Binding-site contacts:
Ligand atom N31 contacts residue ASP60 of chain 1.A at 2.9 Å (salt-bridge).
Ligand atom O21 contacts residue PRO27 of chain 1.A at 3.6 Å.
Ligand atom OPP contacts residue MG1 of chain 1.H at 3.5 Å.
Ligand atom C41 contacts residue ASP60 of chain 1.A at 3.7 Å.
Ligand atom O3 contacts residue ASP199 of chain 1.A at 3.5 Å (salt-bridge).
Ligand atom N31 contacts residue TRP90 of chain 1.A at 3.3 Å (h-bond).
Ligand atom C4 contacts residue GLU198 of chain 1.A at 3.5 Å.
Ligand atom C2' contacts residue PRO27 of chain 1.A at 3.2 Å (hydrophobic).
Ligand atom O1 contacts residue TRP224 of chain 1.A at 3.4 Å (h-bond).
Ligand atom O21 contacts residue TRP90 of chain 1.A at 3.6 Å (h-bond).
Ligand atom O3' contacts residue HIS112 of chain 1.A at 3.1 Å (h-bond).
Ligand atom O2 contacts residue ARG95 of chain 1.A at 3.6 Å.
Ligand atom O21 contacts residue PRO94 of chain 1.A at 3.7 Å.
Ligand atom O21 contacts residue GLY91 of chain 1.A at 3.6 Å.
Ligand atom N31 contacts residue TYR29 of chain 1.A at 3.4 Å.
Ligand atom O41 contacts residue GLY89 of chain 1.A at 3.0 Å (h-bond).
Ligand atom C41 contacts residue GLY89 of chain 1.A at 3.5 Å.
Ligand atom O1P contacts residue ASP113 of chain 1.A at 3.1 Å (salt-bridge).
Ligand atom P contacts residue MG1 of chain 1.H at 3.2 Å.
Ligand atom C21 contacts residue TRP90 of chain 1.A at 3.5 Å (hydrophobic).
Ligand atom C1 contacts residue TRP224 of chain 1.A at 3.7 Å (hydrophobic).
Ligand atom O41 contacts residue ASP60 of chain 1.A at 3.6 Å (salt-bridge).
Ligand atom C41 contacts residue TYR29 of chain 1.A at 3.6 Å (hydrophobic).
Ligand atom C3' contacts residue HIS112 of chain 1.A at 3.6 Å.
Ligand atom P2 contacts residue MG1 of chain 1.H at 3.3 Å.
Ligand atom O4 contacts residue GLU198 of chain 1.A at 2.8 Å (salt-bridge).
Ligand atom C2' contacts residue HIS112 of chain 1.A at 3.5 Å.
Ligand atom O3P contacts residue MG1 of chain 1.H at 2.1 Å.
Ligand atom C3' contacts residue PRO27 of chain 1.A at 3.5 Å (hydrophobic).
Ligand atom O3' contacts residue PRO27 of chain 1.A at 2.6 Å (h-bond).
Ligand atom C2 contacts residue ASP111 of chain 1.A at 3.6 Å.
Ligand atom O3' contacts residue ASP111 of chain 1.A at 3.4 Å.
Ligand atom O2 contacts residue ASP111 of chain 1.A at 2.8 Å (salt-bridge).
Ligand atom O1P contacts residue ASP111 of chain 1.A at 3.7 Å.
Ligand atom O41 contacts residue TYR29 of chain 1.A at 3.4 Å.
Ligand atom O21 contacts residue ASP60 of chain 1.A at 3.5 Å.
Ligand atom O1P contacts residue MG1 of chain 1.H at 2.1 Å.
Ligand atom C1' contacts residue PRO27 of chain 1.A at 3.4 Å (hydrophobic).
Ligand atom O3P contacts residue ASP113 of chain 1.A at 3.5 Å (salt-bridge).
Ligand atom O3 contacts residue PRO173 of chain 1.A at 3.4 Å.

A protein and the small-molecule ligand that binds it are described below.
Small molecule (SMILES): Cc1cn([C@H]2C[C@H](O)[C@@H](CO[P](=O)(O)O[P](=O)(O)O[C@H]3O[C@@H](C)[C@H](O)[C@@H](O)[C@H]3O)O2)c(=O)[nH]c1=O

Sequence of chain 1.A:
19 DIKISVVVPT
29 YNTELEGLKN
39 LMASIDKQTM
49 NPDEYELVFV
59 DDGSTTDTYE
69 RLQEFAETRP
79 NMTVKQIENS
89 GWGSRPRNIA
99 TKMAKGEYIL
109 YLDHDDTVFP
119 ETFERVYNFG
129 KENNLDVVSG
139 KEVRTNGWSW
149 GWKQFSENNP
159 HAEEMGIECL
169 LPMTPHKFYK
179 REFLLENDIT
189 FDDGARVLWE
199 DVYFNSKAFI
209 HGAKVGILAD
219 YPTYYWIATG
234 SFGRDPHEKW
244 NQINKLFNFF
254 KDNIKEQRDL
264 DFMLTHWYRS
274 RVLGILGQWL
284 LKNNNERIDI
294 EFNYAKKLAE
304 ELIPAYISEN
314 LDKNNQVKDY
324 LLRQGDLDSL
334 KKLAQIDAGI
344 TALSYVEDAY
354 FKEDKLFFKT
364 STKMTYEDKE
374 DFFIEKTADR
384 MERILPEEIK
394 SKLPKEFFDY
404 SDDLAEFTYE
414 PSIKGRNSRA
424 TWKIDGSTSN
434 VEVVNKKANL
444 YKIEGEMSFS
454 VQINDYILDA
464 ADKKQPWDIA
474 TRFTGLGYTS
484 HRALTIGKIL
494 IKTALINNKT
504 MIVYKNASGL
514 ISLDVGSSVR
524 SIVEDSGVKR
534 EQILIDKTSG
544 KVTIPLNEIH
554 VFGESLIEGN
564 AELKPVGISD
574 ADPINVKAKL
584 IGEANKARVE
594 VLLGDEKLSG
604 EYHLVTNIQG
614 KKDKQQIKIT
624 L